Sequence of chain 2.A:
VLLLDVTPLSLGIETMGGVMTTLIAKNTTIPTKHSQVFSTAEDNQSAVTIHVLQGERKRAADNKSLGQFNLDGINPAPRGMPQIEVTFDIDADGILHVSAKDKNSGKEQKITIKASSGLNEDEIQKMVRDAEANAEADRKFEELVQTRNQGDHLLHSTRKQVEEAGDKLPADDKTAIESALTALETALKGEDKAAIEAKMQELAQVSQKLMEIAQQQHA

Binding-site contacts:
Ligand atom O contacts residue GLN45 of chain 2.A at 3.0 Å (h-bond).
Ligand atom O contacts residue SER39 of chain 2.A at 3.0 Å (h-bond).
Ligand atom O contacts residue THR49 of chain 2.A at 3.1 Å (h-bond).
Ligand atom N contacts residue GLN45 of chain 2.A at 3.9 Å.
Ligand atom CD1 contacts residue THR49 of chain 2.A at 3.0 Å.
Ligand atom CA contacts residue SER39 of chain 2.A at 3.9 Å.
Ligand atom NH1 contacts residue GLU42 of chain 2.A at 2.6 Å (salt-bridge).
Ligand atom CG1 contacts residue THR40 of chain 2.A at 3.5 Å.
Ligand atom N contacts residue SER39 of chain 2.A at 2.8 Å (h-bond).
Ligand atom CG contacts residue THR49 of chain 2.A at 3.7 Å.
Ligand atom CD1 contacts residue THR40 of chain 2.A at 3.6 Å.
Ligand atom OD1 contacts residue ALA47 of chain 2.A at 3.9 Å.
Ligand atom O contacts residue THR15 of chain 2.A at 3.4 Å.
Ligand atom N contacts residue GLN45 of chain 2.A at 3.5 Å (h-bond).
Ligand atom CG contacts residue ALA47 of chain 2.A at 3.8 Å (hydrophobic).
Ligand atom CD2 contacts residue PHE38 of chain 2.A at 3.7 Å (hydrophobic).
Ligand atom O contacts residue MET16 of chain 2.A at 2.8 Å (h-bond).
Ligand atom O contacts residue PHE38 of chain 2.A at 3.4 Å.
Ligand atom CD2 contacts residue ILE50 of chain 2.A at 3.7 Å (hydrophobic).
Ligand atom O contacts residue VAL48 of chain 2.A at 3.8 Å.
Ligand atom CG contacts residue VAL48 of chain 2.A at 3.8 Å (hydrophobic).
Ligand atom CZ contacts residue ALA41 of chain 2.A at 3.7 Å (hydrophobic).
Ligand atom CG2 contacts residue ALA41 of chain 2.A at 3.7 Å (hydrophobic).
Ligand atom ND2 contacts residue THR49 of chain 2.A at 3.0 Å (h-bond).
Ligand atom CG2 contacts residue MET16 of chain 2.A at 3.7 Å (hydrophobic).
Ligand atom O contacts residue GLN45 of chain 2.A at 3.9 Å.
Ligand atom CA contacts residue ALA47 of chain 2.A at 3.7 Å (hydrophobic).
Ligand atom CB contacts residue THR49 of chain 2.A at 3.5 Å.
Ligand atom CG1 contacts residue SER39 of chain 2.A at 3.7 Å.
Ligand atom CZ contacts residue GLU42 of chain 2.A at 3.7 Å.
Ligand atom C contacts residue GLN45 of chain 2.A at 3.4 Å.
Ligand atom CD2 contacts residue THR21 of chain 2.A at 3.8 Å.
Ligand atom O contacts residue ALA41 of chain 2.A at 3.5 Å (h-bond).
Ligand atom NH1 contacts residue ALA41 of chain 2.A at 3.9 Å.
Ligand atom CD2 contacts residue VAL48 of chain 2.A at 3.9 Å (hydrophobic).
Ligand atom C contacts residue SER39 of chain 2.A at 3.5 Å.
Ligand atom ND2 contacts residue ASN70 of chain 2.A at 3.5 Å (h-bond).
Ligand atom CB contacts residue SER39 of chain 2.A at 3.7 Å.
Ligand atom CA contacts residue SER39 of chain 2.A at 3.2 Å.
Ligand atom CA contacts residue GLN45 of chain 2.A at 3.3 Å.

A protein and the small-molecule ligand that binds it are described below.
Small molecule (SMILES): CC[C@H](C)[C@H](NC(=O)[C@H](CC(C)C)NC(=O)[C@H](CCCN=C(N)N)NC(=O)[C@@H](N)CC(N)=O)C(=O)N[C@H](C=O)CC(C)C